Binding-site contacts:
Ligand atom C5 contacts residue SER60 of chain 3.D at 4.3 Å.
Ligand atom C2 contacts residue ASP81 of chain 3.A at 3.8 Å.
Ligand atom O6 contacts residue SER82 of chain 3.B at 4.4 Å.
Ligand atom C6 contacts residue SER61 of chain 3.D at 3.4 Å.
Ligand atom C5 contacts residue ASN58 of chain 3.D at 3.9 Å.
Ligand atom C3 contacts residue ASN58 of chain 3.D at 3.7 Å.
Ligand atom O5 contacts residue SER61 of chain 3.D at 4.0 Å.
Ligand atom C6 contacts residue ASN58 of chain 3.D at 3.3 Å.
Ligand atom O5 contacts residue ASN58 of chain 3.D at 2.3 Å (h-bond).
Ligand atom O5 contacts residue SER60 of chain 3.D at 4.1 Å.
Ligand atom C4 contacts residue ASN58 of chain 3.D at 4.2 Å.
Ligand atom C5 contacts residue ASN58 of chain 3.D at 3.6 Å.
Ligand atom C1 contacts residue ASP81 of chain 3.A at 4.2 Å.
Ligand atom O7 contacts residue ASN58 of chain 3.D at 4.0 Å.
Ligand atom C7 contacts residue ASN58 of chain 3.D at 3.8 Å.
Ligand atom O5 contacts residue ASN58 of chain 3.D at 4.3 Å.
Ligand atom C1 contacts residue SER60 of chain 3.D at 4.3 Å.
Ligand atom C1 contacts residue ASN58 of chain 3.D at 1.4 Å.
Ligand atom C6 contacts residue SER60 of chain 3.D at 4.2 Å.
Ligand atom O2 contacts residue ASP81 of chain 3.A at 4.0 Å.
Ligand atom O5 contacts residue SER60 of chain 3.D at 4.2 Å.
Ligand atom N2 contacts residue ASN58 of chain 3.D at 2.9 Å (h-bond).
Ligand atom C2 contacts residue ASN58 of chain 3.D at 2.4 Å.
Ligand atom C6 contacts residue ASN55 of chain 3.D at 4.5 Å.

Sequence of chain 3.A:
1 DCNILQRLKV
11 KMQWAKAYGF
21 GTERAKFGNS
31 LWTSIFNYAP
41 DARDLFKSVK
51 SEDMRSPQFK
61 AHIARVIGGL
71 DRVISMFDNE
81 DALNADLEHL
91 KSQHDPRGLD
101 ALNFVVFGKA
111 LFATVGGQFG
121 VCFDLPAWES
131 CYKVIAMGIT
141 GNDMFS

Sequence of chain 3.B:
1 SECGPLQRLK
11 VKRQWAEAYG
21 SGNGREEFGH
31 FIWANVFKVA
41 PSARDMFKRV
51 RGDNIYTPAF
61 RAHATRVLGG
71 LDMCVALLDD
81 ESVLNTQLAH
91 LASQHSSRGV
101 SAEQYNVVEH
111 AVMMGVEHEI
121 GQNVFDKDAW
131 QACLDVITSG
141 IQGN

Sequence of chain 3.D:
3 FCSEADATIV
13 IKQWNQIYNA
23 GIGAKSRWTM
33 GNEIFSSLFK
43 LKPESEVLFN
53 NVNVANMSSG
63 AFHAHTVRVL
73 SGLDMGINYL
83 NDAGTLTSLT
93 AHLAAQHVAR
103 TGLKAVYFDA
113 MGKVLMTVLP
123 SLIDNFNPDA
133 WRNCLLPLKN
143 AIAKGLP

A small-molecule ligand and the protein it binds are described below.
Small molecule (SMILES): CC(=O)N[C@H]1[C@H](O[C@H]2[C@H](O)[C@@H](NC(C)=O)CO[C@@H]2CO[C@@H]2O[C@@H](C)[C@@H](O)[C@@H](O)[C@@H]2O)O[C@H](CO)[C@@H](O[C@H]2O[C@H](CO[C@H]3O[C@H](CO)[C@@H](O)[C@H](O)[C@@H]3O)[C@@H](O)[C@H](O[C@H]3O[C@H](CO)[C@@H](O)[C@H](O)[C@@H]3O)[C@@H]2O)[C@@H]1O